A small-molecule ligand and the protein it binds are described below.
Small molecule (SMILES): CC(=O)N[C@H]1[C@H](O[C@H]2[C@H](O)[C@@H](NC(C)=O)CO[C@@H]2CO)O[C@H](CO)[C@@H](O[C@@H]2O[C@H](CO[C@H]3O[C@H](CO)[C@@H](O)[C@H](O)[C@@H]3O)[C@@H](O)[C@H](O[C@H]3O[C@H](CO)[C@@H](O)[C@H](O)[C@@H]3O)[C@@H]2O)[C@@H]1O

Sequence of chain 1.P:
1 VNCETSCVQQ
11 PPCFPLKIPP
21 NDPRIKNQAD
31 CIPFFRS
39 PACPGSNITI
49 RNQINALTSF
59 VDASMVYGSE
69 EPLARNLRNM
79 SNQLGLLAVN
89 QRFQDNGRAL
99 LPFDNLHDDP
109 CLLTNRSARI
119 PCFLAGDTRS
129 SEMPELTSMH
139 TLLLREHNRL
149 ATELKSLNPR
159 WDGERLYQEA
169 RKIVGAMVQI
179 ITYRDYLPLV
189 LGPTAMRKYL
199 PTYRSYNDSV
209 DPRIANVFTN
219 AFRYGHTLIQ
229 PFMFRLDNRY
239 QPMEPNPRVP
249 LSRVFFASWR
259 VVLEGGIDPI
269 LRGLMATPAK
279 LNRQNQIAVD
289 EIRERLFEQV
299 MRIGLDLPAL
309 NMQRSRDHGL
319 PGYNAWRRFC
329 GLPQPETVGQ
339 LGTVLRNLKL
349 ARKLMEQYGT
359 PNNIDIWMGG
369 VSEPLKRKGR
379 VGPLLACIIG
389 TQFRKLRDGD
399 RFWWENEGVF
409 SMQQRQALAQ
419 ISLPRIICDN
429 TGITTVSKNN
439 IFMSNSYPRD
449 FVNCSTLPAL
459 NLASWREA

Binding-site contacts:
Ligand atom C7 contacts residue ALA86 of chain 1.P at 4.2 Å (hydrophobic).
Ligand atom O4 contacts residue GLN92 of chain 1.P at 4.3 Å.
Ligand atom C5 contacts residue ASN77 of chain 1.P at 3.6 Å.
Ligand atom O5 contacts residue ASN80 of chain 1.P at 3.3 Å (h-bond).
Ligand atom N2 contacts residue GLN89 of chain 1.P at 3.4 Å (h-bond).
Ligand atom O6 contacts residue ARG90 of chain 1.P at 3.8 Å.
Ligand atom C7 contacts residue VAL87 of chain 1.P at 4.0 Å (hydrophobic).
Ligand atom O7 contacts residue VAL87 of chain 1.P at 2.9 Å (h-bond).
Ligand atom C2 contacts residue ASN77 of chain 1.P at 2.4 Å.
Ligand atom C2 contacts residue GLN89 of chain 1.P at 4.1 Å.
Ligand atom O6 contacts residue LEU84 of chain 1.P at 4.0 Å.
Ligand atom O7 contacts residue GLN89 of chain 1.P at 3.5 Å (h-bond).
Ligand atom O4 contacts residue GLN92 of chain 1.P at 2.8 Å (h-bond).
Ligand atom C1 contacts residue ASN80 of chain 1.P at 3.7 Å.
Ligand atom O7 contacts residue ALA86 of chain 1.P at 3.3 Å.
Ligand atom C3 contacts residue GLN89 of chain 1.P at 4.2 Å.
Ligand atom C7 contacts residue GLN89 of chain 1.P at 3.1 Å.
Ligand atom C7 contacts residue ASN77 of chain 1.P at 3.3 Å.
Ligand atom C6 contacts residue GLN92 of chain 1.P at 4.1 Å.
Ligand atom O3 contacts residue GLN89 of chain 1.P at 3.2 Å (h-bond).
Ligand atom C2 contacts residue GLN92 of chain 1.P at 4.1 Å.
Ligand atom C8 contacts residue GLN89 of chain 1.P at 3.2 Å.
Ligand atom O5 contacts residue LEU84 of chain 1.P at 4.0 Å.
Ligand atom C6 contacts residue ASN80 of chain 1.P at 3.9 Å.
Ligand atom C8 contacts residue VAL87 of chain 1.P at 4.1 Å (hydrophobic).
Ligand atom N2 contacts residue ASN77 of chain 1.P at 2.9 Å (h-bond).
Ligand atom C5 contacts residue GLN92 of chain 1.P at 3.8 Å.
Ligand atom O5 contacts residue ASN77 of chain 1.P at 2.3 Å (h-bond).
Ligand atom C4 contacts residue GLN92 of chain 1.P at 3.7 Å.
Ligand atom C5 contacts residue ASN80 of chain 1.P at 3.6 Å.
Ligand atom O6 contacts residue PHE91 of chain 1.P at 4.1 Å.
Ligand atom C4 contacts residue ASN77 of chain 1.P at 4.2 Å.
Ligand atom O7 contacts residue ASN77 of chain 1.P at 3.3 Å (h-bond).
Ligand atom C1 contacts residue ASN77 of chain 1.P at 1.4 Å.
Ligand atom C3 contacts residue ASN77 of chain 1.P at 3.8 Å.
Ligand atom C6 contacts residue ARG90 of chain 1.P at 3.6 Å.
Ligand atom C3 contacts residue GLN92 of chain 1.P at 4.1 Å.
Ligand atom C8 contacts residue ALA86 of chain 1.P at 4.2 Å (hydrophobic).
Ligand atom C6 contacts residue GLN92 of chain 1.P at 3.7 Å.
Ligand atom O6 contacts residue GLN92 of chain 1.P at 4.0 Å.